Binding-site contacts:
Ligand atom C1 contacts residue SER27 of chain 2.A at 4.2 Å.
Ligand atom C4 contacts residue LEU24 of chain 2.A at 4.0 Å (hydrophobic).
Ligand atom C8 contacts residue ARG59 of chain 23.A at 3.6 Å.
Ligand atom C7 contacts residue LEU24 of chain 2.A at 4.3 Å (hydrophobic).
Ligand atom C5 contacts residue LEU31 of chain 2.A at 4.5 Å (hydrophobic).
Ligand atom C7 contacts residue LEU81 of chain 23.A at 4.2 Å (hydrophobic).
Ligand atom C6 contacts residue 2MY1 of chain 23.I at 1.6 Å.
Ligand atom C7 contacts residue TYR28 of chain 23.A at 4.5 Å (hydrophobic).
Ligand atom C8 contacts residue ARG59 of chain 2.A at 3.9 Å.
Ligand atom C1 contacts residue 2MY1 of chain 23.I at 1.1 Å.
Ligand atom O1 contacts residue ARG59 of chain 23.A at 4.4 Å.
Ligand atom C3 contacts residue 2MY1 of chain 23.I at 0.8 Å.
Ligand atom C2 contacts residue LEU81 of chain 23.A at 4.4 Å (hydrophobic).
Ligand atom C6 contacts residue SER27 of chain 2.A at 3.2 Å.
Ligand atom C7 contacts residue LEU81 of chain 2.A at 3.8 Å (hydrophobic).
Ligand atom O1 contacts residue ARG59 of chain 2.A at 3.8 Å.
Ligand atom C5 contacts residue TYR28 of chain 2.A at 3.6 Å (hydrophobic).
Ligand atom C4 contacts residue TYR28 of chain 2.A at 3.3 Å (hydrophobic).
Ligand atom C2 contacts residue 2MY1 of chain 23.I at 0.9 Å.
Ligand atom C5 contacts residue SER27 of chain 2.A at 3.2 Å.
Ligand atom C5 contacts residue 2MY1 of chain 23.I at 2.4 Å.
Ligand atom C3 contacts residue LEU81 of chain 23.A at 3.9 Å (hydrophobic).
Ligand atom C7 contacts residue 2MY1 of chain 23.I at 0.8 Å.
Ligand atom C3 contacts residue TYR28 of chain 2.A at 4.1 Å (hydrophobic).
Ligand atom O1 contacts residue 2MY1 of chain 23.I at 1.1 Å.
Ligand atom C3 contacts residue LEU24 of chain 2.A at 4.1 Å (hydrophobic).
Ligand atom C4 contacts residue SER27 of chain 2.A at 4.0 Å.
Ligand atom C3 contacts residue LEU81 of chain 2.A at 3.6 Å (hydrophobic).
Ligand atom C4 contacts residue 2MY1 of chain 23.I at 1.6 Å.
Ligand atom C8 contacts residue 2MY1 of chain 23.I at 2.1 Å.
Ligand atom C2 contacts residue LEU81 of chain 2.A at 4.1 Å (hydrophobic).
Ligand atom C8 contacts residue SER27 of chain 2.A at 3.2 Å.

Sequence of chain 2.A:
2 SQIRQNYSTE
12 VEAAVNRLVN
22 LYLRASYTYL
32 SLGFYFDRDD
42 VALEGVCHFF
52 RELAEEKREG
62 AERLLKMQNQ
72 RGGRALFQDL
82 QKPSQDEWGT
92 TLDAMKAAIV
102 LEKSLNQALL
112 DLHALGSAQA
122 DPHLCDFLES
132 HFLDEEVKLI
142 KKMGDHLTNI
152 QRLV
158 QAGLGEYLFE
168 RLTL

Sequence of chain 23.A:
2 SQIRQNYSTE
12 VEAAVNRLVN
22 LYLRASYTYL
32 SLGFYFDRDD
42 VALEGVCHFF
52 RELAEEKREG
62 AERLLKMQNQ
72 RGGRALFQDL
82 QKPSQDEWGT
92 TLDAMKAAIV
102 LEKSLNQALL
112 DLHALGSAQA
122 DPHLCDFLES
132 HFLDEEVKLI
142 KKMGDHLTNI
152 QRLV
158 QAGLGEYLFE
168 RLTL

The protein below binds the small molecule below.
Small molecule (SMILES): Cc1cccc(C)c1O